Binding-site contacts:
Ligand atom O7 contacts residue ASN118 of chain 1.A at 4.1 Å.
Ligand atom O7 contacts residue ASP166 of chain 1.A at 3.0 Å (salt-bridge).
Ligand atom C7 contacts residue ASP166 of chain 1.A at 3.5 Å.
Ligand atom O3 contacts residue TRP168 of chain 1.A at 3.1 Å.
Ligand atom C5 contacts residue ASN118 of chain 1.A at 3.7 Å.
Ligand atom O5 contacts residue ASN118 of chain 1.A at 2.4 Å (h-bond).
Ligand atom C1 contacts residue ASN118 of chain 1.A at 1.4 Å.
Ligand atom C8 contacts residue TRP168 of chain 1.A at 3.2 Å (hydrophobic).
Ligand atom C2 contacts residue ASN118 of chain 1.A at 2.4 Å.
Ligand atom C7 contacts residue TRP168 of chain 1.A at 3.6 Å (hydrophobic).
Ligand atom C8 contacts residue ASP166 of chain 1.A at 3.9 Å.
Ligand atom C3 contacts residue ASN118 of chain 1.A at 3.8 Å.
Ligand atom C3 contacts residue TRP168 of chain 1.A at 3.9 Å (hydrophobic).
Ligand atom O7 contacts residue TRP168 of chain 1.A at 4.0 Å.
Ligand atom C4 contacts residue ASN118 of chain 1.A at 4.2 Å.
Ligand atom C2 contacts residue TRP168 of chain 1.A at 4.5 Å (hydrophobic).
Ligand atom C7 contacts residue ASN118 of chain 1.A at 3.7 Å.
Ligand atom N2 contacts residue TRP168 of chain 1.A at 3.9 Å.
Ligand atom C8 contacts residue HIS167 of chain 1.A at 3.4 Å.
Ligand atom N2 contacts residue ASN118 of chain 1.A at 2.8 Å (h-bond).
Ligand atom N2 contacts residue ASP166 of chain 1.A at 4.3 Å.

Sequence of chain 1.A:
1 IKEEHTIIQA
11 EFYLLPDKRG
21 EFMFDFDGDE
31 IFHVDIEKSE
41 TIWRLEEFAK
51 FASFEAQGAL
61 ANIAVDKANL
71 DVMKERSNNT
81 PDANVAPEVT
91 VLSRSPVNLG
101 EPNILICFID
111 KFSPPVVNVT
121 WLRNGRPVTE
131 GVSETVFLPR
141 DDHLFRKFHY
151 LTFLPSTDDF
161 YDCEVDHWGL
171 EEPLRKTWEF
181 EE

This protein binds this small molecule.
Small molecule (SMILES): CC(=O)N[C@@H]1[C@@H](O)[C@H](O)[C@@H](CO)O[C@H]1O